This protein binds this small molecule.
Small molecule (SMILES): OC[C@H]1O[C@@H](O)[C@H](O)[C@@H](O)[C@H]1O

Sequence of chain 1.E:
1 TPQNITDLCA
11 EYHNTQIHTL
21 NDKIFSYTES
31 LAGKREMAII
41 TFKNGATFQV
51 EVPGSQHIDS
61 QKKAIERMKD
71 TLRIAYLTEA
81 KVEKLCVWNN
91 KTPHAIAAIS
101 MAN

Binding-site contacts:
Ligand atom O6 contacts residue TRP88 of chain 1.E at 3.9 Å.
Ligand atom C3 contacts residue ASN90 of chain 1.E at 3.7 Å.
Ligand atom C5 contacts residue GLN56 of chain 1.E at 4.1 Å.
Ligand atom O1 contacts residue GLN56 of chain 1.E at 4.3 Å.
Ligand atom C4 contacts residue TRP88 of chain 1.E at 3.4 Å (hydrophobic).
Ligand atom O5 contacts residue GLN56 of chain 1.E at 3.4 Å (h-bond).
Ligand atom O6 contacts residue HIS57 of chain 1.E at 3.6 Å.
Ligand atom O3 contacts residue ASN90 of chain 1.E at 2.8 Å (h-bond).
Ligand atom C6 contacts residue GLN61 of chain 1.E at 4.0 Å.
Ligand atom C3 contacts residue TRP88 of chain 1.E at 3.5 Å (hydrophobic).
Ligand atom C3 contacts residue LYS91 of chain 1.E at 3.8 Å.
Ligand atom O2 contacts residue ASN90 of chain 1.E at 3.1 Å (h-bond).
Ligand atom C5 contacts residue TRP88 of chain 1.E at 3.5 Å (hydrophobic).
Ligand atom C2 contacts residue LYS91 of chain 1.E at 4.0 Å.
Ligand atom O4 contacts residue TRP88 of chain 1.E at 4.5 Å.
Ligand atom O3 contacts residue GLU51 of chain 1.E at 4.4 Å.
Ligand atom C2 contacts residue ASN90 of chain 1.E at 4.2 Å.
Ligand atom O4 contacts residue GLU51 of chain 1.E at 2.6 Å (salt-bridge).
Ligand atom C6 contacts residue TRP88 of chain 1.E at 3.5 Å (hydrophobic).
Ligand atom C4 contacts residue GLN56 of chain 1.E at 4.4 Å.
Ligand atom O4 contacts residue LYS91 of chain 1.E at 2.9 Å (salt-bridge).
Ligand atom O6 contacts residue GLN56 of chain 1.E at 3.1 Å (h-bond).
Ligand atom O6 contacts residue GLN61 of chain 1.E at 3.1 Å (h-bond).
Ligand atom C6 contacts residue GLU51 of chain 1.E at 4.1 Å.
Ligand atom O4 contacts residue GLN56 of chain 1.E at 3.3 Å.
Ligand atom O3 contacts residue TRP88 of chain 1.E at 3.7 Å.
Ligand atom C4 contacts residue LYS91 of chain 1.E at 3.9 Å.
Ligand atom C6 contacts residue GLN56 of chain 1.E at 3.6 Å.
Ligand atom O3 contacts residue LYS91 of chain 1.E at 3.0 Å (salt-bridge).
Ligand atom C6 contacts residue HIS57 of chain 1.E at 3.6 Å.
Ligand atom C5 contacts residue GLU51 of chain 1.E at 4.4 Å.
Ligand atom C4 contacts residue GLU51 of chain 1.E at 3.4 Å.
Ligand atom C1 contacts residue GLN56 of chain 1.E at 4.4 Å.